Binding-site contacts:
Ligand atom C8 contacts residue ILE122 of chain 1.B at 3.6 Å (hydrophobic).
Ligand atom O7 contacts residue PRO123 of chain 1.B at 4.4 Å.
Ligand atom C7 contacts residue ASN124 of chain 1.B at 3.5 Å.
Ligand atom C4 contacts residue ASN124 of chain 1.B at 4.2 Å.
Ligand atom C8 contacts residue PRO123 of chain 1.B at 4.0 Å (hydrophobic).
Ligand atom O7 contacts residue ASN124 of chain 1.B at 3.4 Å (h-bond).
Ligand atom C2 contacts residue ASN124 of chain 1.B at 2.4 Å.
Ligand atom C5 contacts residue ASN124 of chain 1.B at 3.7 Å.
Ligand atom C1 contacts residue ASN124 of chain 1.B at 1.4 Å.
Ligand atom C8 contacts residue ASN124 of chain 1.B at 4.3 Å.
Ligand atom C8 contacts residue ARG121 of chain 1.B at 3.8 Å.
Ligand atom C7 contacts residue PRO123 of chain 1.B at 4.5 Å (hydrophobic).
Ligand atom O5 contacts residue ASN124 of chain 1.B at 2.4 Å (h-bond).
Ligand atom C3 contacts residue ASN124 of chain 1.B at 3.8 Å.
Ligand atom N2 contacts residue ASN124 of chain 1.B at 2.9 Å (h-bond).

Sequence of chain 1.B:
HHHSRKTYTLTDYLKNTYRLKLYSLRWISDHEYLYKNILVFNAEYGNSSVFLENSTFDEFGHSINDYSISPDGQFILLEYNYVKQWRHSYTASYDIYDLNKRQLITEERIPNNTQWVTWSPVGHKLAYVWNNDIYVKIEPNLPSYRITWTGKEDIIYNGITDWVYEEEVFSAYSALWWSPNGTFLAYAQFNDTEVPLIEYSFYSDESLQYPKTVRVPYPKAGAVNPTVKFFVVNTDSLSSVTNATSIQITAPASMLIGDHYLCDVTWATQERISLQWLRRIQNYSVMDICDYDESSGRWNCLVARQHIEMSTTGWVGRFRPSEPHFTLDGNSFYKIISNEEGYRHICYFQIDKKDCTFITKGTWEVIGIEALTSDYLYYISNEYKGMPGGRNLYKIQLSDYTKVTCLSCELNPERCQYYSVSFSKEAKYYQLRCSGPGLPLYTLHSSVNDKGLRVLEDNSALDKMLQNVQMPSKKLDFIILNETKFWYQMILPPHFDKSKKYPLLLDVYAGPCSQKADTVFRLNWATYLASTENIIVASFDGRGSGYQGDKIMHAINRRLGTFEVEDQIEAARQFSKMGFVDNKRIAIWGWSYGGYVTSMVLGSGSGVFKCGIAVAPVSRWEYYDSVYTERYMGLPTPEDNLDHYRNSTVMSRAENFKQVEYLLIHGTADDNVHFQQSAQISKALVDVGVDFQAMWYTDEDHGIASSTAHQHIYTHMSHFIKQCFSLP

The protein below binds the small molecule below.
Small molecule (SMILES): CC(=O)N[C@@H]1[C@@H](O)[C@H](O)[C@@H](CO)O[C@H]1O